Binding-site contacts:
Ligand atom C1 contacts residue SER35 of chain 1.B at 3.2 Å.
Ligand atom C1 contacts residue ASN33 of chain 1.B at 1.4 Å.
Ligand atom O6 contacts residue GLU39 of chain 1.B at 3.5 Å (salt-bridge).
Ligand atom C2 contacts residue ASN33 of chain 1.B at 2.5 Å.
Ligand atom C6 contacts residue GLU39 of chain 1.B at 3.6 Å.
Ligand atom O5 contacts residue SER35 of chain 1.B at 3.1 Å (h-bond).
Ligand atom O7 contacts residue ASN33 of chain 1.B at 3.3 Å (h-bond).
Ligand atom C6 contacts residue SER35 of chain 1.B at 4.0 Å.
Ligand atom C7 contacts residue ASN33 of chain 1.B at 3.3 Å.
Ligand atom C3 contacts residue ASN33 of chain 1.B at 3.8 Å.
Ligand atom C5 contacts residue SER35 of chain 1.B at 3.3 Å.
Ligand atom N2 contacts residue ASN33 of chain 1.B at 2.9 Å (h-bond).
Ligand atom O5 contacts residue ASN33 of chain 1.B at 2.4 Å (h-bond).
Ligand atom C1 contacts residue PHE36 of chain 1.B at 4.3 Å (hydrophobic).
Ligand atom C5 contacts residue ASN33 of chain 1.B at 3.7 Å.
Ligand atom C2 contacts residue SER35 of chain 1.B at 4.4 Å.
Ligand atom C4 contacts residue ASN33 of chain 1.B at 4.2 Å.
Ligand atom O5 contacts residue PHE36 of chain 1.B at 3.8 Å.
Ligand atom C8 contacts residue ASN33 of chain 1.B at 4.4 Å.

A protein and the small-molecule ligand that binds it are described below.
Small molecule (SMILES): CC(=O)N[C@@H]1[C@@H](O)[C@H](O)[C@@H](CO)O[C@H]1O

Sequence of chain 1.B:
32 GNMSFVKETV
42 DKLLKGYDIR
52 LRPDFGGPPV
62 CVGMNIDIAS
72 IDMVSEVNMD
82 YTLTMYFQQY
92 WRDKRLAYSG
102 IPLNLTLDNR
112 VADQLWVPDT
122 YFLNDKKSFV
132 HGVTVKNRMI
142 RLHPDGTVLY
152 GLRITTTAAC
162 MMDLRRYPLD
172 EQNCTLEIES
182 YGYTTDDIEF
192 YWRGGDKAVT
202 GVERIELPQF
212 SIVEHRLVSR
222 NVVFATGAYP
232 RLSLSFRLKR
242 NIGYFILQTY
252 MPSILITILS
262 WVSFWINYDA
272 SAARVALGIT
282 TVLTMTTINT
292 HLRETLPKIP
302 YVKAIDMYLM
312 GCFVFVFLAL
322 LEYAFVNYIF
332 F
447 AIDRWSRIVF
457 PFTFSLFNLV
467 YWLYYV